The small molecule below binds the protein below.
Small molecule (SMILES): NS(=O)(=O)c1ccc(C(=O)N2CCN[C@H](Cc3ccccc3)C2)cc1

Sequence of chain 1.A:
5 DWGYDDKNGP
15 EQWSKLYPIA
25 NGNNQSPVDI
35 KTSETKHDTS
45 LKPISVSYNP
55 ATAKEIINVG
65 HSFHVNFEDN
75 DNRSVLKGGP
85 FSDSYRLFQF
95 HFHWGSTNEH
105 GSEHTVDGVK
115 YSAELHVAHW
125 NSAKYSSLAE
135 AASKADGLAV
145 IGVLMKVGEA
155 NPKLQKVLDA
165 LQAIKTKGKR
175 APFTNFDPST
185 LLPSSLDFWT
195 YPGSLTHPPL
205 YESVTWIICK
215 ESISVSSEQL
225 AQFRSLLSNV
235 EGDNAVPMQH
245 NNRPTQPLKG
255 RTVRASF

Binding-site contacts:
Ligand atom C7 contacts residue HIS201 of chain 1.A at 3.5 Å.
Ligand atom C46 contacts residue ALA136 of chain 1.A at 3.6 Å (hydrophobic).
Ligand atom N28 contacts residue HIS97 of chain 1.A at 3.3 Å (h-bond).
Ligand atom O27 contacts residue THR200 of chain 1.A at 3.0 Å (h-bond).
Ligand atom N18 contacts residue HIS68 of chain 1.A at 4.1 Å.
Ligand atom S24 contacts residue HIS95 of chain 1.A at 3.9 Å.
Ligand atom O25 contacts residue HIS95 of chain 1.A at 3.5 Å.
Ligand atom O27 contacts residue LEU199 of chain 1.A at 3.2 Å.
Ligand atom C46 contacts residue LEU199 of chain 1.A at 3.9 Å (hydrophobic).
Ligand atom O25 contacts residue TRP210 of chain 1.A at 3.6 Å.
Ligand atom C23 contacts residue HIS201 of chain 1.A at 3.6 Å.
Ligand atom N28 contacts residue THR200 of chain 1.A at 2.9 Å (h-bond).
Ligand atom C8 contacts residue GLN93 of chain 1.A at 3.3 Å.
Ligand atom C5 contacts residue HIS95 of chain 1.A at 3.8 Å.
Ligand atom C7 contacts residue GLN93 of chain 1.A at 3.8 Å.
Ligand atom S24 contacts residue ZN1 of chain 1.C at 3.0 Å.
Ligand atom O25 contacts residue ZN1 of chain 1.C at 3.0 Å.
Ligand atom C6 contacts residue HIS95 of chain 1.A at 3.9 Å.
Ligand atom O25 contacts residue HIS120 of chain 1.A at 3.4 Å (h-bond).
Ligand atom C3 contacts residue GLN93 of chain 1.A at 3.5 Å.
Ligand atom O11 contacts residue GLN93 of chain 1.A at 2.8 Å (h-bond).
Ligand atom S24 contacts residue HIS120 of chain 1.A at 4.0 Å.
Ligand atom C6 contacts residue HIS201 of chain 1.A at 3.4 Å.
Ligand atom O27 contacts residue TRP210 of chain 1.A at 3.8 Å.
Ligand atom C9 contacts residue GLN93 of chain 1.A at 3.3 Å.
Ligand atom C22 contacts residue HIS201 of chain 1.A at 3.6 Å.
Ligand atom N28 contacts residue HIS120 of chain 1.A at 3.4 Å (h-bond).
Ligand atom O25 contacts residue VAL144 of chain 1.A at 3.7 Å.
Ligand atom O11 contacts residue PHE92 of chain 1.A at 3.3 Å.
Ligand atom S24 contacts residue THR200 of chain 1.A at 3.9 Å.
Ligand atom C45 contacts residue PRO203 of chain 1.A at 4.0 Å (hydrophobic).
Ligand atom C47 contacts residue ALA136 of chain 1.A at 4.0 Å (hydrophobic).
Ligand atom C19 contacts residue HIS68 of chain 1.A at 4.1 Å.
Ligand atom N28 contacts residue HIS95 of chain 1.A at 3.3 Å (h-bond).
Ligand atom N28 contacts residue ZN1 of chain 1.C at 1.9 Å.
Ligand atom C4 contacts residue LEU199 of chain 1.A at 3.5 Å (hydrophobic).
Ligand atom C5 contacts residue LEU199 of chain 1.A at 3.9 Å (hydrophobic).
Ligand atom C45 contacts residue LEU199 of chain 1.A at 3.9 Å (hydrophobic).
Ligand atom C5 contacts residue ZN1 of chain 1.C at 4.0 Å.
Ligand atom C3 contacts residue LEU199 of chain 1.A at 3.8 Å (hydrophobic).